Binding-site contacts:
Ligand atom C6 contacts residue ASN317 of chain 1.B at 3.3 Å.
Ligand atom C19 contacts residue IMD1 of chain 1.G at 3.6 Å.
Ligand atom C14 contacts residue ASN317 of chain 1.B at 3.6 Å.
Ligand atom N15 contacts residue HIS343 of chain 1.B at 3.7 Å.
Ligand atom C9 contacts residue HIS343 of chain 1.B at 3.6 Å.
Ligand atom C8 contacts residue TYR322 of chain 1.B at 3.9 Å (hydrophobic).
Ligand atom O13 contacts residue TYR322 of chain 1.B at 3.9 Å.
Ligand atom C10 contacts residue HIS343 of chain 1.B at 3.4 Å.
Ligand atom N1 contacts residue HIS343 of chain 1.B at 3.3 Å.
Ligand atom C24 contacts residue LEU339 of chain 1.B at 3.7 Å (hydrophobic).
Ligand atom C14 contacts residue TYR322 of chain 1.B at 3.9 Å (hydrophobic).
Ligand atom N20 contacts residue MET316 of chain 1.B at 3.2 Å (h-bond).
Ligand atom C25 contacts residue ASN317 of chain 1.B at 3.3 Å.
Ligand atom N20 contacts residue PHE328 of chain 1.B at 3.3 Å.
Ligand atom C25 contacts residue HIS343 of chain 1.B at 3.6 Å.
Ligand atom N20 contacts residue TYR322 of chain 1.B at 3.5 Å.
Ligand atom C6 contacts residue HIS343 of chain 1.B at 3.7 Å.
Ligand atom C7 contacts residue TYR322 of chain 1.B at 3.6 Å (hydrophobic).
Ligand atom C21 contacts residue IMD1 of chain 1.G at 3.5 Å.
Ligand atom N20 contacts residue IMD1 of chain 1.G at 3.5 Å.
Ligand atom C2 contacts residue HIS343 of chain 1.B at 3.4 Å.
Ligand atom C6 contacts residue TYR322 of chain 1.B at 3.5 Å (hydrophobic).
Ligand atom N15 contacts residue ASN317 of chain 1.B at 2.8 Å (h-bond).
Ligand atom C25 contacts residue LEU339 of chain 1.B at 3.5 Å (hydrophobic).
Ligand atom C23 contacts residue LEU339 of chain 1.B at 3.8 Å (hydrophobic).
Ligand atom C4 contacts residue ASN317 of chain 1.B at 3.8 Å.
Ligand atom N3 contacts residue HIS343 of chain 1.B at 3.4 Å.
Ligand atom C5 contacts residue TYR322 of chain 1.B at 3.8 Å (hydrophobic).
Ligand atom C24 contacts residue HIS343 of chain 1.B at 3.7 Å.
Ligand atom C24 contacts residue ASN317 of chain 1.B at 3.6 Å.
Ligand atom C22 contacts residue LEU339 of chain 1.B at 3.8 Å (hydrophobic).
Ligand atom C16 contacts residue GLU340 of chain 1.B at 3.7 Å.
Ligand atom C18 contacts residue ASN317 of chain 1.B at 3.6 Å.
Ligand atom C21 contacts residue PHE328 of chain 1.B at 3.5 Å (hydrophobic).
Ligand atom C16 contacts residue GLU344 of chain 1.B at 3.5 Å.
Ligand atom C5 contacts residue HIS343 of chain 1.B at 3.6 Å.
Ligand atom C5 contacts residue ASN317 of chain 1.B at 3.9 Å.
Ligand atom C4 contacts residue HIS343 of chain 1.B at 3.3 Å.
Ligand atom C21 contacts residue LEU339 of chain 1.B at 3.9 Å (hydrophobic).
Ligand atom C18 contacts residue TYR322 of chain 1.B at 3.8 Å (hydrophobic).

This small molecule binds to this protein.
Small molecule (SMILES): COc1cc2nc(C)nc(N[C@H](C)c3cccc(N)c3)c2cc1OC

Sequence of chain 1.B:
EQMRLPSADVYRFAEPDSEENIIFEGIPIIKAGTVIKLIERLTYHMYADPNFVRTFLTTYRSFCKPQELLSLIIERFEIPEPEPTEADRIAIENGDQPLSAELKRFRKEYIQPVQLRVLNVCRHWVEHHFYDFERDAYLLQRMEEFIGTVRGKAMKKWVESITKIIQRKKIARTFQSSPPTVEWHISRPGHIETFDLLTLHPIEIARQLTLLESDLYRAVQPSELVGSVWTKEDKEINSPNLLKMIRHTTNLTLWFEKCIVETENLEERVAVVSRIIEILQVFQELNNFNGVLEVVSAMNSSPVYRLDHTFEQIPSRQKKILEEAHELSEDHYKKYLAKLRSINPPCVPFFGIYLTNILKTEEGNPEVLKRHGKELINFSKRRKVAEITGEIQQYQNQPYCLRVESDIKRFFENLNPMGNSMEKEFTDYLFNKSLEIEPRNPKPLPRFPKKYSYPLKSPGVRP